Binding-site contacts:
Ligand atom C5 contacts residue SER79 of chain 14.C at 4.3 Å.
Ligand atom C5 contacts residue ASN87 of chain 14.C at 3.7 Å.
Ligand atom C4 contacts residue ASN87 of chain 14.C at 4.2 Å.
Ligand atom O7 contacts residue ASN87 of chain 14.C at 4.4 Å.
Ligand atom O6 contacts residue SER79 of chain 14.C at 2.5 Å (h-bond).
Ligand atom C2 contacts residue ASN87 of chain 14.C at 2.5 Å.
Ligand atom C3 contacts residue ASN87 of chain 14.C at 3.8 Å.
Ligand atom O6 contacts residue LEU91 of chain 14.C at 3.9 Å.
Ligand atom O5 contacts residue SER79 of chain 14.C at 3.8 Å.
Ligand atom O5 contacts residue ASN87 of chain 14.C at 2.4 Å (h-bond).
Ligand atom C6 contacts residue SER79 of chain 14.C at 3.6 Å.
Ligand atom N2 contacts residue ASN87 of chain 14.C at 2.9 Å (h-bond).
Ligand atom C8 contacts residue ILE155 of chain 14.C at 3.7 Å (hydrophobic).
Ligand atom C7 contacts residue ASN87 of chain 14.C at 3.9 Å.
Ligand atom C1 contacts residue ASN87 of chain 14.C at 1.4 Å.

A small-molecule ligand and the protein it binds are described below.
Small molecule (SMILES): CC(=O)N[C@@H]1[C@@H](O)[C@H](O)[C@@H](CO)O[C@H]1O

Sequence of chain 14.C:
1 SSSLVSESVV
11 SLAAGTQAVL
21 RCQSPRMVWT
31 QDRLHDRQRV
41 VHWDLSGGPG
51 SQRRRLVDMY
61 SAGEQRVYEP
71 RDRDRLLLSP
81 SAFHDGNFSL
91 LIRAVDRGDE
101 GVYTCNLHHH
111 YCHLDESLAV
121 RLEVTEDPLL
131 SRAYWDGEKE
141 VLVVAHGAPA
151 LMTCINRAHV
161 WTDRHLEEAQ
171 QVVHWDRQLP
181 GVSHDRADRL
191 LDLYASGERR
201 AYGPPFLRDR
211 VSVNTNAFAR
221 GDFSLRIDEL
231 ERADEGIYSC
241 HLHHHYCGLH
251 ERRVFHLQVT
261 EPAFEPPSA